Sequence of chain 1.D:
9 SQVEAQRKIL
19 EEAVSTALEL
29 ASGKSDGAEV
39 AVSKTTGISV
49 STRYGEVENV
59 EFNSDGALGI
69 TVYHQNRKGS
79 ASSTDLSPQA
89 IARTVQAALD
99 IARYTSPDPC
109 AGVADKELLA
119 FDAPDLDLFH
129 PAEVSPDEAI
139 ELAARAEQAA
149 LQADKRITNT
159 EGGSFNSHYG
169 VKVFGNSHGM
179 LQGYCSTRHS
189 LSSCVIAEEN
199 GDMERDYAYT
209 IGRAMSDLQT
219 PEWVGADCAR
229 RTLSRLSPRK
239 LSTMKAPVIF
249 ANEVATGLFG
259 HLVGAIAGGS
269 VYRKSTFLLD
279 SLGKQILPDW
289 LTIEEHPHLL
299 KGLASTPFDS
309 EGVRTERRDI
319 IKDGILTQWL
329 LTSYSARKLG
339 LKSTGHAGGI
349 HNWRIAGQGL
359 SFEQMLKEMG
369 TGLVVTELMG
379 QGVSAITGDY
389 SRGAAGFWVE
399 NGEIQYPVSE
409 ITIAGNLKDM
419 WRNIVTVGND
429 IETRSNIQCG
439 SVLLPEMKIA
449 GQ

Sequence of chain 1.C:
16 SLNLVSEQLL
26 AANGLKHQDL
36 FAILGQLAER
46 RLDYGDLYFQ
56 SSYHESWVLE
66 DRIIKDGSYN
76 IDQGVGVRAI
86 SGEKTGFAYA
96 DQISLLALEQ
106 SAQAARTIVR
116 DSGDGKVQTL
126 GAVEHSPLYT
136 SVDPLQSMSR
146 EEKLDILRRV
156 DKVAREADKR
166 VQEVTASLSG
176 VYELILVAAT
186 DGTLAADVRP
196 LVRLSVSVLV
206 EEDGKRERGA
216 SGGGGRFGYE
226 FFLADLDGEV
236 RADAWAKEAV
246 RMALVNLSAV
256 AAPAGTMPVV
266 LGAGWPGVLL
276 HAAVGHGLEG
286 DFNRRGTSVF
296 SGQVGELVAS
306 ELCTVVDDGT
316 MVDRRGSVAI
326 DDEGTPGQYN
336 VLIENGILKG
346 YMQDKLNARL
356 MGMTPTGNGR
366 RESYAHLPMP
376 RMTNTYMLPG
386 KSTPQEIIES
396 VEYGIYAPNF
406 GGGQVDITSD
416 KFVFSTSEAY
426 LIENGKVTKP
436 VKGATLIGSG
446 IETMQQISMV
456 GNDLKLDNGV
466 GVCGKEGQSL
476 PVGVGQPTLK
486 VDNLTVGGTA

The protein below binds the small molecule below.
Small molecule (SMILES): CC[C@H](NC(=O)[C@H](CC(C)C)NC(=O)[C@@H](N)C(C)C)C(=O)N[C@@H](CC(=O)O)C(=O)N[C@@H](CCCN=C(N)N)C(=O)N[C@H](C(=O)O)[C@@H](C)CC

Binding-site contacts:
Ligand atom N contacts residue VAL467 of chain 1.C at 3.0 Å (h-bond).
Ligand atom O contacts residue VAL465 of chain 1.C at 3.0 Å (h-bond).
Ligand atom CD1 contacts residue GLY406 of chain 1.C at 3.8 Å.
Ligand atom O contacts residue GLY407 of chain 1.C at 3.2 Å.
Ligand atom O contacts residue GLN409 of chain 1.C at 3.3 Å.
Ligand atom C contacts residue GLY408 of chain 1.C at 3.7 Å.
Ligand atom CG1 contacts residue TRP270 of chain 1.C at 3.8 Å (hydrophobic).
Ligand atom O contacts residue GLY469 of chain 1.C at 2.9 Å (h-bond).
Ligand atom C contacts residue GLY469 of chain 1.C at 3.9 Å.
Ligand atom CA contacts residue VAL465 of chain 1.C at 3.6 Å (hydrophobic).
Ligand atom CG contacts residue HIS276 of chain 1.C at 3.3 Å.
Ligand atom N contacts residue GLY408 of chain 1.C at 2.9 Å (h-bond).
Ligand atom OD2 contacts residue HIS276 of chain 1.C at 3.2 Å.
Ligand atom CG2 contacts residue GLN409 of chain 1.C at 3.0 Å.
Ligand atom OD1 contacts residue HIS276 of chain 1.C at 2.9 Å (h-bond).
Ligand atom OD2 contacts residue HIS281 of chain 1.C at 3.8 Å.
Ligand atom CD1 contacts residue ILE412 of chain 1.C at 3.7 Å (hydrophobic).
Ligand atom CA contacts residue GLY469 of chain 1.C at 3.5 Å.
Ligand atom OD2 contacts residue ZN1 of chain 1.Q at 2.8 Å.
Ligand atom C contacts residue ARG198 of chain 1.C at 3.7 Å.
Ligand atom C contacts residue VAL465 of chain 1.C at 3.6 Å (hydrophobic).
Ligand atom CD1 contacts residue PHE405 of chain 1.C at 3.5 Å (hydrophobic).
Ligand atom O contacts residue TRP270 of chain 1.C at 3.7 Å.
Ligand atom O contacts residue VAL410 of chain 1.C at 3.2 Å (h-bond).
Ligand atom OD1 contacts residue CYS468 of chain 1.C at 3.4 Å.
Ligand atom OD1 contacts residue ZN1 of chain 1.Q at 1.9 Å.
Ligand atom O contacts residue GLY408 of chain 1.C at 2.9 Å (h-bond).
Ligand atom O contacts residue CYS468 of chain 1.C at 3.9 Å.
Ligand atom N contacts residue GLY469 of chain 1.C at 3.4 Å (h-bond).
Ligand atom O contacts residue VAL467 of chain 1.C at 3.0 Å (h-bond).
Ligand atom NH2 contacts residue GLY469 of chain 1.C at 3.7 Å.
Ligand atom NH1 contacts residue VAL467 of chain 1.C at 3.1 Å.
Ligand atom CD2 contacts residue LYS470 of chain 1.C at 3.5 Å.
Ligand atom CA contacts residue VAL467 of chain 1.C at 3.5 Å (hydrophobic).
Ligand atom CG contacts residue ZN1 of chain 1.Q at 2.7 Å.
Ligand atom CA contacts residue GLY408 of chain 1.C at 3.5 Å.
Ligand atom CG2 contacts residue ARG198 of chain 1.C at 3.3 Å.
Ligand atom O contacts residue ARG198 of chain 1.C at 2.7 Å (salt-bridge).
Ligand atom C contacts residue VAL467 of chain 1.C at 3.8 Å (hydrophobic).
Ligand atom CB contacts residue VAL410 of chain 1.C at 3.8 Å (hydrophobic).